Sequence of chain 2.A:
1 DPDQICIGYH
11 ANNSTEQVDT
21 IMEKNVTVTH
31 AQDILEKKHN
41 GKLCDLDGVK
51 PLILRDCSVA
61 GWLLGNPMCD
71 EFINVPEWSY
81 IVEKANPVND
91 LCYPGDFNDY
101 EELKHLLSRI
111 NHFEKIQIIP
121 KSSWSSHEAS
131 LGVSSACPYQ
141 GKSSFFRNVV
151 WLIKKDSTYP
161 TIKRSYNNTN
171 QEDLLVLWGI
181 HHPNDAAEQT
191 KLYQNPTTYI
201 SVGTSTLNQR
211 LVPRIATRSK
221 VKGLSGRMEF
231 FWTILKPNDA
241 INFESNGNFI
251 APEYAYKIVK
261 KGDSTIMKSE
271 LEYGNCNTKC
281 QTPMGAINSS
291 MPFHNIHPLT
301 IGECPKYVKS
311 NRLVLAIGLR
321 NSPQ

Binding-site contacts:
Ligand atom O4 contacts residue ASN238 of chain 3.A at 4.3 Å.
Ligand atom C7 contacts residue ASN167 of chain 3.A at 4.0 Å.
Ligand atom O5 contacts residue ASN167 of chain 3.A at 2.2 Å (h-bond).
Ligand atom C7 contacts residue ALA240 of chain 3.A at 3.7 Å (hydrophobic).
Ligand atom O7 contacts residue ALA240 of chain 3.A at 3.5 Å (h-bond).
Ligand atom O7 contacts residue ASN238 of chain 3.A at 3.9 Å.
Ligand atom C4 contacts residue ASN167 of chain 3.A at 4.1 Å.
Ligand atom O7 contacts residue ASP239 of chain 3.A at 3.6 Å (salt-bridge).
Ligand atom N2 contacts residue ASN238 of chain 3.A at 2.9 Å (h-bond).
Ligand atom C2 contacts residue ASN167 of chain 3.A at 2.5 Å.
Ligand atom C6 contacts residue ASN238 of chain 3.A at 4.2 Å.
Ligand atom C7 contacts residue ASP239 of chain 3.A at 4.5 Å.
Ligand atom O6 contacts residue ASN167 of chain 3.A at 4.4 Å.
Ligand atom C5 contacts residue ASN238 of chain 3.A at 3.7 Å.
Ligand atom C1 contacts residue ASN167 of chain 3.A at 1.4 Å.
Ligand atom C8 contacts residue ASN167 of chain 3.A at 4.3 Å.
Ligand atom C4 contacts residue ASN238 of chain 3.A at 4.5 Å.
Ligand atom C3 contacts residue ASN238 of chain 3.A at 4.0 Å.
Ligand atom C3 contacts residue ASN167 of chain 3.A at 3.8 Å.
Ligand atom C5 contacts residue ASN167 of chain 3.A at 3.6 Å.
Ligand atom N2 contacts residue ALA240 of chain 3.A at 4.2 Å.
Ligand atom C1 contacts residue ASN238 of chain 3.A at 3.5 Å.
Ligand atom C8 contacts residue ALA240 of chain 3.A at 3.9 Å (hydrophobic).
Ligand atom O7 contacts residue SER219 of chain 2.A at 3.4 Å.
Ligand atom O5 contacts residue ASN238 of chain 3.A at 4.3 Å.
Ligand atom C7 contacts residue ASN238 of chain 3.A at 3.8 Å.
Ligand atom C2 contacts residue ASN238 of chain 3.A at 3.6 Å.
Ligand atom N2 contacts residue ASN167 of chain 3.A at 3.2 Å (h-bond).
Ligand atom N2 contacts residue ASP239 of chain 3.A at 4.3 Å.

Sequence of chain 3.A:
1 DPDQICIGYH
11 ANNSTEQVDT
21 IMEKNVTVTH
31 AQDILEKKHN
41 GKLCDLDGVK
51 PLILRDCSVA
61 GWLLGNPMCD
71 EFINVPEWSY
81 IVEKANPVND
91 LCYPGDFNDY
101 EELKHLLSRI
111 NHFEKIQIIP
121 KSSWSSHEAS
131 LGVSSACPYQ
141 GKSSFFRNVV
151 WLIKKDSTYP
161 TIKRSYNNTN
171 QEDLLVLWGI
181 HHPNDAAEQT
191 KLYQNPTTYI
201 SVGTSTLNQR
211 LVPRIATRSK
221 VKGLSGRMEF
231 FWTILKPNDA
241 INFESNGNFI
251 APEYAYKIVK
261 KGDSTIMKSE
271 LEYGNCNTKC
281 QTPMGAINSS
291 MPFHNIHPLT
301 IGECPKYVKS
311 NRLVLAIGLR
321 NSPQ

This protein binds this small molecule.
Small molecule (SMILES): CC(=O)N[C@H]1[C@H](O[C@H]2[C@H](O)[C@@H](NC(C)=O)CO[C@@H]2COC2O[C@@H](C)[C@@H](O)[C@@H](O)[C@@H]2O)O[C@H](CO)[C@@H](O[C@@H]2O[C@H](CO[C@H]3O[C@H](CO)[C@@H](O)[C@H](O)[C@@H]3O)[C@@H](O)[C@H](O[C@@H]3O[C@H](CO)[C@@H](O)[C@H](O)[C@@H]3O)[C@@H]2O)[C@@H]1O